Sequence of chain 6.A:
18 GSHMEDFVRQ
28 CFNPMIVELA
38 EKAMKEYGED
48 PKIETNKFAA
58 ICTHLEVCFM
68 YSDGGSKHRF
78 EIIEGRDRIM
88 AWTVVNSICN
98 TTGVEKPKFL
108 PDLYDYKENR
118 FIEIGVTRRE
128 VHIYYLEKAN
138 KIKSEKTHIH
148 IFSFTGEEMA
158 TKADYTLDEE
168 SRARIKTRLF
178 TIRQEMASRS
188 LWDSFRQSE

Binding-site contacts:
Ligand atom N16 contacts residue TYR131 of chain 6.A at 4.0 Å.
Ligand atom C14 contacts residue ILE121 of chain 6.A at 3.9 Å (hydrophobic).
Ligand atom C14 contacts residue GLU120 of chain 6.A at 3.2 Å.
Ligand atom O15 contacts residue ASP109 of chain 6.A at 3.8 Å.
Ligand atom O10 contacts residue MN1 of chain 6.C at 2.6 Å.
Ligand atom C04 contacts residue TYR44 of chain 6.A at 3.8 Å (hydrophobic).
Ligand atom O13 contacts residue ASP109 of chain 6.A at 2.5 Å (salt-bridge).
Ligand atom O13 contacts residue GLU81 of chain 6.A at 4.0 Å.
Ligand atom N08 contacts residue MN1 of chain 6.C at 4.1 Å.
Ligand atom C06 contacts residue TYR44 of chain 6.A at 3.3 Å (hydrophobic).
Ligand atom C09 contacts residue MN1 of chain 6.C at 3.1 Å.
Ligand atom C01 contacts residue ALA40 of chain 6.A at 4.1 Å (hydrophobic).
Ligand atom O15 contacts residue HIS61 of chain 6.A at 2.8 Å (h-bond).
Ligand atom F28 contacts residue ILE58 of chain 6.A at 3.7 Å.
Ligand atom O10 contacts residue GLU81 of chain 6.A at 4.2 Å.
Ligand atom C11 contacts residue MN1 of chain 6.C at 3.4 Å.
Ligand atom C07 contacts residue TYR44 of chain 6.A at 3.6 Å (hydrophobic).
Ligand atom O13 contacts residue MN1 of chain 6.B at 2.5 Å.
Ligand atom O13 contacts residue GLU120 of chain 6.A at 3.0 Å (salt-bridge).
Ligand atom N31 contacts residue GLU46 of chain 6.A at 4.2 Å.
Ligand atom C12 contacts residue MN1 of chain 6.B at 3.0 Å.
Ligand atom F28 contacts residue ALA57 of chain 6.A at 3.4 Å.
Ligand atom O15 contacts residue MN1 of chain 6.B at 1.9 Å.
Ligand atom C01 contacts residue MET41 of chain 6.A at 4.2 Å (hydrophobic).
Ligand atom C14 contacts residue HIS61 of chain 6.A at 3.4 Å.
Ligand atom C12 contacts residue ASP109 of chain 6.A at 3.8 Å.
Ligand atom C14 contacts residue MN1 of chain 6.B at 2.7 Å.
Ligand atom O13 contacts residue MN1 of chain 6.C at 2.1 Å.
Ligand atom O10 contacts residue LEU107 of chain 6.A at 3.6 Å.
Ligand atom O15 contacts residue ILE121 of chain 6.A at 2.8 Å (h-bond).
Ligand atom O15 contacts residue GLU120 of chain 6.A at 2.8 Å (salt-bridge).
Ligand atom N16 contacts residue MN1 of chain 6.B at 4.1 Å.
Ligand atom F26 contacts residue ILE58 of chain 6.A at 3.9 Å.
Ligand atom C05 contacts residue TYR44 of chain 6.A at 4.0 Å (hydrophobic).
Ligand atom F27 contacts residue HIS61 of chain 6.A at 4.2 Å.
Ligand atom C12 contacts residue GLU120 of chain 6.A at 3.4 Å.
Ligand atom C12 contacts residue MN1 of chain 6.C at 3.0 Å.
Ligand atom C12 contacts residue HIS61 of chain 6.A at 3.8 Å.
Ligand atom O13 contacts residue HIS61 of chain 6.A at 3.6 Å.
Ligand atom O02 contacts residue GLU46 of chain 6.A at 3.9 Å.

The small molecule below binds the protein below.
Small molecule (SMILES): COc1cc(CCNC(=O)c2[nH]c(-c3ccccc3C(F)(F)F)nc(=O)c2O)ccn1